A protein and the small-molecule ligand that binds it are described below.
Small molecule (SMILES): NC(=O)OC[C@@H]1N=C(N)N2CCC(O)(O)[C@@]23N=C(N)N[C@@H]13

Binding-site contacts:
Ligand atom C04 contacts residue TYR577 of chain 1.B at 3.4 Å (hydrophobic).
Ligand atom O01 contacts residue THR582 of chain 1.B at 3.8 Å.
Ligand atom C04 contacts residue PHE580 of chain 1.B at 3.6 Å (hydrophobic).
Ligand atom C12 contacts residue ASP813 of chain 1.B at 3.5 Å.
Ligand atom N21 contacts residue TYR577 of chain 1.B at 3.6 Å.
Ligand atom N15 contacts residue PHE803 of chain 1.B at 3.4 Å.
Ligand atom N06 contacts residue PRO746 of chain 1.B at 4.0 Å.
Ligand atom C14 contacts residue TYR577 of chain 1.B at 3.3 Å (hydrophobic).
Ligand atom N06 contacts residue PHE803 of chain 1.B at 4.1 Å.
Ligand atom O01 contacts residue PHE580 of chain 1.B at 3.1 Å.
Ligand atom N15 contacts residue ASP813 of chain 1.B at 2.4 Å (salt-bridge).
Ligand atom O03 contacts residue PHE580 of chain 1.B at 4.1 Å.
Ligand atom N13 contacts residue PHE803 of chain 1.B at 4.1 Å.
Ligand atom C04 contacts residue GLU559 of chain 1.B at 4.0 Å.
Ligand atom N09 contacts residue TYR814 of chain 1.B at 3.9 Å.
Ligand atom N08 contacts residue GLU559 of chain 1.B at 2.7 Å (salt-bridge).
Ligand atom N06 contacts residue GLU559 of chain 1.B at 2.7 Å (salt-bridge).
Ligand atom N08 contacts residue PHE803 of chain 1.B at 4.2 Å.
Ligand atom N09 contacts residue ASP813 of chain 1.B at 3.6 Å.
Ligand atom C07 contacts residue PRO746 of chain 1.B at 4.1 Å (hydrophobic).
Ligand atom C07 contacts residue PHE803 of chain 1.B at 4.0 Å (hydrophobic).
Ligand atom N11 contacts residue ASP813 of chain 1.B at 3.2 Å (salt-bridge).
Ligand atom C02 contacts residue PHE580 of chain 1.B at 3.8 Å (hydrophobic).
Ligand atom C05 contacts residue GLU559 of chain 1.B at 3.1 Å.
Ligand atom C07 contacts residue GLU559 of chain 1.B at 3.2 Å.
Ligand atom C19 contacts residue ASP813 of chain 1.B at 3.9 Å.
Ligand atom C05 contacts residue TYR577 of chain 1.B at 3.6 Å (hydrophobic).
Ligand atom C20 contacts residue ASP813 of chain 1.B at 3.1 Å.
Ligand atom N13 contacts residue ASP804 of chain 1.B at 2.9 Å (salt-bridge).
Ligand atom N08 contacts residue PRO746 of chain 1.B at 3.5 Å.
Ligand atom C12 contacts residue PHE803 of chain 1.B at 3.8 Å (hydrophobic).
Ligand atom C20 contacts residue TYR814 of chain 1.B at 3.1 Å (hydrophobic).
Ligand atom N13 contacts residue TYR577 of chain 1.B at 3.7 Å.
Ligand atom N15 contacts residue ASP804 of chain 1.B at 2.7 Å (salt-bridge).
Ligand atom N08 contacts residue TYR814 of chain 1.B at 2.8 Å (h-bond).
Ligand atom C19 contacts residue TYR814 of chain 1.B at 4.1 Å (hydrophobic).
Ligand atom C14 contacts residue ASP804 of chain 1.B at 3.9 Å.
Ligand atom C12 contacts residue ASP804 of chain 1.B at 3.6 Å.
Ligand atom C07 contacts residue TYR814 of chain 1.B at 3.8 Å (hydrophobic).
Ligand atom N15 contacts residue GLN806 of chain 1.B at 3.5 Å (h-bond).

Sequence of chain 1.B:
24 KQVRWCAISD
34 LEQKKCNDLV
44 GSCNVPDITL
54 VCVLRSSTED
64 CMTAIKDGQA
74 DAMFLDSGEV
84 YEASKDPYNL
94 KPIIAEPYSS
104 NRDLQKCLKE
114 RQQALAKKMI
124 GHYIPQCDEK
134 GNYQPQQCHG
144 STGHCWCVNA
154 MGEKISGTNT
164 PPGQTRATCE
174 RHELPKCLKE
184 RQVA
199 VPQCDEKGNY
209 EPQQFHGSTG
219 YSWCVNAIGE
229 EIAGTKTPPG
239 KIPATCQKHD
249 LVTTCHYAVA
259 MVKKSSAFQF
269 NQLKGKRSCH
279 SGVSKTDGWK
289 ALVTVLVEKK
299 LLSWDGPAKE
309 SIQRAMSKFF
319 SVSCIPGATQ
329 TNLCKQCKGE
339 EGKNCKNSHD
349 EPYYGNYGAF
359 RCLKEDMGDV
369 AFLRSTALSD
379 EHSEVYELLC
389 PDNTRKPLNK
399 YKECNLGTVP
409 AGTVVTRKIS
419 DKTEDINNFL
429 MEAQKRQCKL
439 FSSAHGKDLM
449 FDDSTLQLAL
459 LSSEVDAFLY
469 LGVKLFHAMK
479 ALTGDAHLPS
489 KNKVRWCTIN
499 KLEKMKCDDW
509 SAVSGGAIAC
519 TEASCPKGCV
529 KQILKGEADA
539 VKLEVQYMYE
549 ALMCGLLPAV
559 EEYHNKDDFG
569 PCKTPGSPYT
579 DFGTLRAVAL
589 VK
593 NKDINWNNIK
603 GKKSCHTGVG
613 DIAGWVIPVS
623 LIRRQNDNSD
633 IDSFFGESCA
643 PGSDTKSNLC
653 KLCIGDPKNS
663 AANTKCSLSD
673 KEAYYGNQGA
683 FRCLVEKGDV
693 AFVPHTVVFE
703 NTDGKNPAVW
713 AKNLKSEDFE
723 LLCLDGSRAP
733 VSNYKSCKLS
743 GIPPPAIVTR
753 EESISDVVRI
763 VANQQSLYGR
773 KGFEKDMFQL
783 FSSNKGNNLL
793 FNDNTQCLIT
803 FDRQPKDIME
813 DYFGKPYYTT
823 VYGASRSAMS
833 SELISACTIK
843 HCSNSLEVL